The protein below binds the small molecule below.
Small molecule (SMILES): CC(=O)N[C@H]1[C@H](O[C@H]2[C@H](O)[C@@H](NC(C)=O)CO[C@@H]2CO)O[C@H](CO)[C@@H](O)[C@@H]1O

Binding-site contacts:
Ligand atom C5 contacts residue GLY159 of chain 1.H at 4.1 Å.
Ligand atom C8 contacts residue THR225 of chain 1.H at 3.9 Å.
Ligand atom C8 contacts residue ASN223 of chain 1.H at 3.5 Å.
Ligand atom O5 contacts residue ASN223 of chain 1.H at 2.3 Å (h-bond).
Ligand atom N2 contacts residue THR224 of chain 1.H at 4.3 Å.
Ligand atom O5 contacts residue LYS160 of chain 1.H at 4.4 Å.
Ligand atom C6 contacts residue LYS160 of chain 1.H at 3.7 Å.
Ligand atom C1 contacts residue ASN223 of chain 1.H at 1.4 Å.
Ligand atom O4 contacts residue LYS160 of chain 1.H at 4.1 Å.
Ligand atom N2 contacts residue ASN223 of chain 1.H at 2.9 Å (h-bond).
Ligand atom O7 contacts residue THR225 of chain 1.H at 3.9 Å.
Ligand atom C6 contacts residue GLY159 of chain 1.H at 3.2 Å.
Ligand atom C7 contacts residue THR224 of chain 1.H at 4.3 Å.
Ligand atom C3 contacts residue ASN223 of chain 1.H at 3.8 Å.
Ligand atom C5 contacts residue LYS160 of chain 1.H at 3.6 Å.
Ligand atom O6 contacts residue GLY159 of chain 1.H at 4.2 Å.
Ligand atom C7 contacts residue ASN223 of chain 1.H at 3.9 Å.
Ligand atom C2 contacts residue ASN223 of chain 1.H at 2.4 Å.
Ligand atom C5 contacts residue ASN223 of chain 1.H at 3.7 Å.
Ligand atom C8 contacts residue THR224 of chain 1.H at 3.5 Å.
Ligand atom C7 contacts residue THR225 of chain 1.H at 4.2 Å.
Ligand atom O7 contacts residue ASN223 of chain 1.H at 4.5 Å.
Ligand atom C4 contacts residue ASN223 of chain 1.H at 4.2 Å.

Sequence of chain 1.H:
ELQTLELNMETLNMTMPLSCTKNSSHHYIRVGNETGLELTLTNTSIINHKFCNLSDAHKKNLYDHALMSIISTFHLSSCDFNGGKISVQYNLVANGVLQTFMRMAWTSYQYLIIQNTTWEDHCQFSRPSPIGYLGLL